Sequence of chain 1.F:
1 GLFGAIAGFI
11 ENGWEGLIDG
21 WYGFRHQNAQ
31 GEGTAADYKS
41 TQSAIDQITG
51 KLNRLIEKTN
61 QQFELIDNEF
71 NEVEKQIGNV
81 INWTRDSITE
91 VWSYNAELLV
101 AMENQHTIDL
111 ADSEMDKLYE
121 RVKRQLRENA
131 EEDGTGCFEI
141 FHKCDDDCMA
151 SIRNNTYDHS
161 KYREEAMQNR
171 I

A protein and the small-molecule ligand that binds it are described below.
Small molecule (SMILES): CC(=O)N[C@H]1[C@H](O[C@H]2[C@H](O)[C@@H](NC(C)=O)CO[C@@H]2CO)O[C@H](CO)[C@@H](O)[C@@H]1O

Binding-site contacts:
Ligand atom C7 contacts residue ASN154 of chain 1.F at 3.5 Å.
Ligand atom C6 contacts residue ALA150 of chain 1.F at 4.1 Å (hydrophobic).
Ligand atom C3 contacts residue ASN154 of chain 1.F at 3.8 Å.
Ligand atom C5 contacts residue ASP147 of chain 1.F at 4.5 Å.
Ligand atom C3 contacts residue ASP147 of chain 1.F at 3.8 Å.
Ligand atom O6 contacts residue ASP147 of chain 1.F at 2.7 Å (salt-bridge).
Ligand atom O7 contacts residue ASN154 of chain 1.F at 3.8 Å.
Ligand atom C4 contacts residue ASN154 of chain 1.F at 4.2 Å.
Ligand atom C6 contacts residue SER151 of chain 1.F at 4.0 Å.
Ligand atom O5 contacts residue THR156 of chain 1.F at 3.8 Å.
Ligand atom C7 contacts residue ASP147 of chain 1.F at 3.9 Å.
Ligand atom O5 contacts residue SER151 of chain 1.F at 4.0 Å.
Ligand atom O5 contacts residue ALA150 of chain 1.F at 3.9 Å.
Ligand atom C8 contacts residue ASP147 of chain 1.F at 3.6 Å.
Ligand atom C1 contacts residue ASN154 of chain 1.F at 1.4 Å.
Ligand atom C5 contacts residue SER151 of chain 1.F at 4.4 Å.
Ligand atom C1 contacts residue ASP147 of chain 1.F at 3.7 Å.
Ligand atom N2 contacts residue ASP147 of chain 1.F at 3.2 Å (salt-bridge).
Ligand atom N2 contacts residue THR156 of chain 1.F at 4.5 Å.
Ligand atom C5 contacts residue THR156 of chain 1.F at 4.0 Å.
Ligand atom C1 contacts residue THR156 of chain 1.F at 3.5 Å.
Ligand atom N2 contacts residue ASN154 of chain 1.F at 2.8 Å (h-bond).
Ligand atom C2 contacts residue ASP147 of chain 1.F at 3.9 Å.
Ligand atom C8 contacts residue ASN154 of chain 1.F at 4.5 Å.
Ligand atom O4 contacts residue ASP147 of chain 1.F at 4.4 Å.
Ligand atom O6 contacts residue ALA150 of chain 1.F at 3.6 Å.
Ligand atom C1 contacts residue ALA150 of chain 1.F at 4.3 Å (hydrophobic).
Ligand atom O5 contacts residue ASN154 of chain 1.F at 2.4 Å (h-bond).
Ligand atom C6 contacts residue ASP147 of chain 1.F at 3.3 Å.
Ligand atom C5 contacts residue ASN154 of chain 1.F at 3.7 Å.
Ligand atom C2 contacts residue ASN154 of chain 1.F at 2.4 Å.